Sequence of chain 1.B:
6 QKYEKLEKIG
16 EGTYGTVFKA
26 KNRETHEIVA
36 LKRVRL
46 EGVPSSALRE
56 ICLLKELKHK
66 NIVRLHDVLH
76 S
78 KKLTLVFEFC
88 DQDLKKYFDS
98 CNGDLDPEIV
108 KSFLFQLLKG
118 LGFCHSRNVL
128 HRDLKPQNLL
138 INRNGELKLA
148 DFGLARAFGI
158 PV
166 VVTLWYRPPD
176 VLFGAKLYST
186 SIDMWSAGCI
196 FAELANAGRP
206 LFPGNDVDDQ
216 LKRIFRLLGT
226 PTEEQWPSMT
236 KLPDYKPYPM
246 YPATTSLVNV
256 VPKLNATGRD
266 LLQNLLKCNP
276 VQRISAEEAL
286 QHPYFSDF

This small molecule binds to this protein.
Small molecule (SMILES): NS(=O)(=O)c1cc(-c2nc3ccccc3s2)cs1

Binding-site contacts:
Ligand atom O16 contacts residue ILE14 of chain 1.B at 3.4 Å (h-bond).
Ligand atom C4 contacts residue LEU137 of chain 1.B at 4.1 Å (hydrophobic).
Ligand atom C5 contacts residue LEU137 of chain 1.B at 3.7 Å (hydrophobic).
Ligand atom C12 contacts residue ASP90 of chain 1.B at 3.9 Å.
Ligand atom C2 contacts residue ALA147 of chain 1.B at 4.0 Å (hydrophobic).
Ligand atom C14 contacts residue CYS87 of chain 1.B at 3.1 Å (hydrophobic).
Ligand atom O17 contacts residue LYS93 of chain 1.B at 3.4 Å.
Ligand atom C5 contacts residue ALA35 of chain 1.B at 4.0 Å (hydrophobic).
Ligand atom N18 contacts residue ASP90 of chain 1.B at 2.8 Å (salt-bridge).
Ligand atom C3 contacts residue ASP148 of chain 1.B at 3.2 Å.
Ligand atom C6 contacts residue LEU137 of chain 1.B at 3.9 Å (hydrophobic).
Ligand atom C5 contacts residue VAL22 of chain 1.B at 3.9 Å (hydrophobic).
Ligand atom O17 contacts residue GLN89 of chain 1.B at 3.4 Å.
Ligand atom C4 contacts residue VAL22 of chain 1.B at 3.8 Å (hydrophobic).
Ligand atom S15 contacts residue ILE14 of chain 1.B at 3.5 Å (h-bond).
Ligand atom C1 contacts residue PHE84 of chain 1.B at 3.7 Å (hydrophobic).
Ligand atom C3 contacts residue ALA147 of chain 1.B at 4.1 Å (hydrophobic).
Ligand atom C10 contacts residue LEU137 of chain 1.B at 3.9 Å (hydrophobic).
Ligand atom S13 contacts residue GLN89 of chain 1.B at 3.7 Å.
Ligand atom S9 contacts residue LEU137 of chain 1.B at 3.8 Å.
Ligand atom C14 contacts residue ILE14 of chain 1.B at 3.7 Å (hydrophobic).
Ligand atom C10 contacts residue ILE14 of chain 1.B at 3.6 Å (hydrophobic).
Ligand atom C6 contacts residue PHE84 of chain 1.B at 4.1 Å (hydrophobic).
Ligand atom O17 contacts residue ASP90 of chain 1.B at 3.0 Å (salt-bridge).
Ligand atom C12 contacts residue ILE14 of chain 1.B at 3.8 Å (hydrophobic).
Ligand atom S13 contacts residue CYS87 of chain 1.B at 3.0 Å (h-bond).
Ligand atom N18 contacts residue ILE14 of chain 1.B at 2.7 Å (h-bond).
Ligand atom C2 contacts residue LYS37 of chain 1.B at 3.8 Å.
Ligand atom C6 contacts residue ALA35 of chain 1.B at 3.6 Å (hydrophobic).
Ligand atom C8 contacts residue LEU137 of chain 1.B at 3.5 Å (hydrophobic).
Ligand atom S15 contacts residue ASP90 of chain 1.B at 3.9 Å.
Ligand atom N7 contacts residue ALA35 of chain 1.B at 4.0 Å.
Ligand atom C11 contacts residue ILE14 of chain 1.B at 3.5 Å (hydrophobic).
Ligand atom S13 contacts residue ASP88 of chain 1.B at 3.5 Å (salt-bridge).
Ligand atom N7 contacts residue LEU137 of chain 1.B at 3.7 Å.
Ligand atom C3 contacts residue VAL22 of chain 1.B at 3.8 Å (hydrophobic).
Ligand atom N7 contacts residue ILE14 of chain 1.B at 4.1 Å.
Ligand atom N18 contacts residue LYS93 of chain 1.B at 3.9 Å.
Ligand atom C8 contacts residue ILE14 of chain 1.B at 3.9 Å (hydrophobic).
Ligand atom C2 contacts residue ASP148 of chain 1.B at 3.3 Å.